The small molecule below binds the protein below.
Small molecule (SMILES): O=P(O)(O)OC[C@@H]1CC[C@@H](O)O1

Binding-site contacts:
Ligand atom C2 contacts residue ALA176 of chain 1.A at 3.8 Å (hydrophobic).
Ligand atom P contacts residue SER153 of chain 1.A at 4.3 Å.
Ligand atom O4 contacts residue VAL180 of chain 1.A at 4.4 Å.
Ligand atom P contacts residue ARG230 of chain 1.A at 3.4 Å.
Ligand atom P contacts residue GLY154 of chain 1.A at 4.0 Å.
Ligand atom C5 contacts residue ARG219 of chain 1.A at 3.3 Å.
Ligand atom C2 contacts residue ASP178 of chain 1.A at 4.4 Å.
Ligand atom O1 contacts residue VAL180 of chain 1.A at 4.5 Å.
Ligand atom C3 contacts residue ALA176 of chain 1.A at 4.1 Å (hydrophobic).
Ligand atom O4 contacts residue ILE217 of chain 1.A at 4.3 Å.
Ligand atom O4 contacts residue GLN182 of chain 1.A at 3.8 Å.
Ligand atom C5 contacts residue GLN182 of chain 1.A at 4.0 Å.
Ligand atom O4 contacts residue ARG219 of chain 1.A at 3.6 Å (salt-bridge).
Ligand atom O1P contacts residue ALA152 of chain 1.A at 4.2 Å.
Ligand atom O1P contacts residue SER153 of chain 1.A at 3.4 Å.
Ligand atom O3P contacts residue GLY154 of chain 1.A at 4.3 Å.
Ligand atom C1 contacts residue VAL180 of chain 1.A at 4.0 Å (hydrophobic).
Ligand atom O3P contacts residue ARG230 of chain 1.A at 2.4 Å (salt-bridge).
Ligand atom O4 contacts residue ALA176 of chain 1.A at 4.4 Å.
Ligand atom C4 contacts residue ARG219 of chain 1.A at 3.7 Å.
Ligand atom O2P contacts residue SER153 of chain 1.A at 3.5 Å.
Ligand atom O5 contacts residue ARG219 of chain 1.A at 4.2 Å.
Ligand atom C1 contacts residue ALA176 of chain 1.A at 4.5 Å (hydrophobic).
Ligand atom O2P contacts residue GLY154 of chain 1.A at 4.3 Å.
Ligand atom O1P contacts residue GLY154 of chain 1.A at 2.8 Å (h-bond).
Ligand atom O1P contacts residue ARG230 of chain 1.A at 3.3 Å (salt-bridge).

Sequence of chain 1.A:
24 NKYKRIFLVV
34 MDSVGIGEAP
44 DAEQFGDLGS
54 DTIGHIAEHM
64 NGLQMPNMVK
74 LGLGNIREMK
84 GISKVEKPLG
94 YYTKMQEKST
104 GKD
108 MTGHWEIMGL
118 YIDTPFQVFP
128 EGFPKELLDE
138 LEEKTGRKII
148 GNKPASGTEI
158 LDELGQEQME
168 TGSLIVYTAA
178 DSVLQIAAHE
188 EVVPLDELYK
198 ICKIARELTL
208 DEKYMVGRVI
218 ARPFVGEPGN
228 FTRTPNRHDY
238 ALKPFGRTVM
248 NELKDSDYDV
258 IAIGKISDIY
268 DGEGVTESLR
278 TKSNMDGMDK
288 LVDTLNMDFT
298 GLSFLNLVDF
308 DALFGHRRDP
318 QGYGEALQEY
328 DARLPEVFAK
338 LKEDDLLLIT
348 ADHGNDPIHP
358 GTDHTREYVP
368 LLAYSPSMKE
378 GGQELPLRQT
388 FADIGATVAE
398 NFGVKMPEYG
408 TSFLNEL